This small molecule binds to this protein.
Small molecule (SMILES): C=C1CC[C@H](O)CC1=CC=C1CCC[C@]2(C)[C@@H]([C@H](C)CCCC(C)C)CC[C@@H]12

Binding-site contacts:
Ligand atom C27 contacts residue ALA284 of chain 1.B at 4.0 Å (hydrophobic).
Ligand atom C16 contacts residue LEU99 of chain 1.B at 3.9 Å (hydrophobic).
Ligand atom C1 contacts residue PHE276 of chain 1.B at 3.3 Å (hydrophobic).
Ligand atom C19 contacts residue PHE276 of chain 1.B at 3.5 Å (hydrophobic).
Ligand atom C8 contacts residue PHE188 of chain 1.B at 3.9 Å (hydrophobic).
Ligand atom O contacts residue TYR228 of chain 1.B at 3.9 Å.
Ligand atom C2 contacts residue TYR228 of chain 1.B at 4.0 Å (hydrophobic).
Ligand atom C11 contacts residue ALA195 of chain 1.B at 4.2 Å (hydrophobic).
Ligand atom C14 contacts residue PHE188 of chain 1.B at 4.0 Å (hydrophobic).
Ligand atom C10 contacts residue LEU220 of chain 1.B at 4.0 Å (hydrophobic).
Ligand atom C19 contacts residue PHE188 of chain 1.B at 3.6 Å (hydrophobic).
Ligand atom C27 contacts residue ILE283 of chain 1.B at 4.0 Å (hydrophobic).
Ligand atom O contacts residue VAL227 of chain 1.B at 3.6 Å.
Ligand atom C5 contacts residue PHE188 of chain 1.B at 4.2 Å (hydrophobic).
Ligand atom C4 contacts residue MET92 of chain 1.B at 3.9 Å (hydrophobic).
Ligand atom C6 contacts residue PHE188 of chain 1.B at 4.0 Å (hydrophobic).
Ligand atom C19 contacts residue GLU280 of chain 1.B at 3.7 Å.
Ligand atom C24 contacts residue VAL192 of chain 1.B at 4.2 Å (hydrophobic).
Ligand atom C26 contacts residue VAL349 of chain 1.B at 3.9 Å (hydrophobic).
Ligand atom C8 contacts residue MET92 of chain 1.B at 4.0 Å (hydrophobic).
Ligand atom C26 contacts residue THR462 of chain 1.B at 4.0 Å.
Ligand atom C12 contacts residue ALA195 of chain 1.B at 3.8 Å (hydrophobic).
Ligand atom C19 contacts residue GLY279 of chain 1.B at 3.8 Å.
Ligand atom C18 contacts residue ASN100 of chain 1.B at 3.6 Å.
Ligand atom C21 contacts residue PHE89 of chain 1.B at 3.5 Å (hydrophobic).
Ligand atom C23 contacts residue LEU99 of chain 1.B at 4.0 Å (hydrophobic).
Ligand atom C15 contacts residue PHE188 of chain 1.B at 3.9 Å (hydrophobic).
Ligand atom C10 contacts residue ASN191 of chain 1.B at 4.2 Å.
Ligand atom C26 contacts residue THR288 of chain 1.B at 3.8 Å.
Ligand atom C11 contacts residue LEU88 of chain 1.B at 4.1 Å (hydrophobic).
Ligand atom C20 contacts residue LEU99 of chain 1.B at 4.0 Å (hydrophobic).
Ligand atom C3 contacts residue ALA224 of chain 1.B at 3.6 Å (hydrophobic).
Ligand atom C22 contacts residue MET461 of chain 1.B at 4.2 Å (hydrophobic).
Ligand atom C9 contacts residue PHE188 of chain 1.B at 4.1 Å (hydrophobic).
Ligand atom C18 contacts residue PHE89 of chain 1.B at 4.1 Å (hydrophobic).
Ligand atom C7 contacts residue PHE188 of chain 1.B at 3.6 Å (hydrophobic).
Ligand atom C10 contacts residue MET92 of chain 1.B at 4.0 Å (hydrophobic).
Ligand atom C6 contacts residue PHE276 of chain 1.B at 4.2 Å (hydrophobic).
Ligand atom O contacts residue ALA224 of chain 1.B at 2.8 Å (h-bond).
Ligand atom C4 contacts residue ALA224 of chain 1.B at 4.2 Å (hydrophobic).

Sequence of chain 1.B:
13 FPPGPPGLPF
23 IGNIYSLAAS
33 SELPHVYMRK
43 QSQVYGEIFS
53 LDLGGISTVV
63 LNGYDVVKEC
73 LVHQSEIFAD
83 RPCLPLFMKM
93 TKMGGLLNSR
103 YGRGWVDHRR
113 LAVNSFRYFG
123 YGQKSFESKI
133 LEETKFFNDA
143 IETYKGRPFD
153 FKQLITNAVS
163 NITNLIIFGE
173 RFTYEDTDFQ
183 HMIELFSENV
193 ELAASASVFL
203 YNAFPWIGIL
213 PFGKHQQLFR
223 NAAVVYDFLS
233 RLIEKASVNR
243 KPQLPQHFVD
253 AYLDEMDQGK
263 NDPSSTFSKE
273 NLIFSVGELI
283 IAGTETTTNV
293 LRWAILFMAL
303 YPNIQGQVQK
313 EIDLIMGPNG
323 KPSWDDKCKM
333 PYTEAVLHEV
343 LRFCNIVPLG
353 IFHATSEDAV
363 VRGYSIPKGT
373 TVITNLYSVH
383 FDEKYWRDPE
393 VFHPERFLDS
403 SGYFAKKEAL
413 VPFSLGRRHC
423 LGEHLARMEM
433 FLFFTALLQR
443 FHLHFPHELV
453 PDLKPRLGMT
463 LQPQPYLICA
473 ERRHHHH